Sequence of chain 1.A:
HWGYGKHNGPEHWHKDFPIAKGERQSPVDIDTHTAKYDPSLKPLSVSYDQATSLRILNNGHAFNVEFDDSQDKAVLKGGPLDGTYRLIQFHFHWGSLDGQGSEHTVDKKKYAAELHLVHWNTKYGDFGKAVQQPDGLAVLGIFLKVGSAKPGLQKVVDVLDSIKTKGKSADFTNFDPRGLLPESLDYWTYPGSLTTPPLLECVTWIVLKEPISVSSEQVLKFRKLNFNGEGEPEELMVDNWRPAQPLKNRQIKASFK

Binding-site contacts:
Ligand atom C42 contacts residue PHE130 of chain 1.A at 4.0 Å (hydrophobic).
Ligand atom O11 contacts residue VAL121 of chain 1.A at 3.9 Å.
Ligand atom C44 contacts residue THR199 of chain 1.A at 3.3 Å.
Ligand atom O11 contacts residue VAL142 of chain 1.A at 3.8 Å.
Ligand atom N10 contacts residue HIS119 of chain 1.A at 3.4 Å (h-bond).
Ligand atom C47 contacts residue HIS94 of chain 1.A at 4.0 Å.
Ligand atom S1 contacts residue HIS94 of chain 1.A at 3.9 Å.
Ligand atom C45 contacts residue LEU197 of chain 1.A at 3.9 Å (hydrophobic).
Ligand atom O11 contacts residue TRP208 of chain 1.A at 4.0 Å.
Ligand atom N10 contacts residue HIS94 of chain 1.A at 3.2 Å (h-bond).
Ligand atom O10 contacts residue ZN1 of chain 1.B at 4.0 Å.
Ligand atom C40 contacts residue PHE130 of chain 1.A at 3.9 Å (hydrophobic).
Ligand atom O10 contacts residue TRP208 of chain 1.A at 3.6 Å.
Ligand atom O10 contacts residue SER196 of chain 1.A at 4.1 Å.
Ligand atom C46 contacts residue LEU197 of chain 1.A at 3.9 Å (hydrophobic).
Ligand atom O10 contacts residue THR198 of chain 1.A at 2.9 Å (h-bond).
Ligand atom O9 contacts residue PRO201 of chain 1.A at 3.6 Å.
Ligand atom C43 contacts residue LEU197 of chain 1.A at 4.0 Å (hydrophobic).
Ligand atom C41 contacts residue LEU197 of chain 1.A at 3.7 Å (hydrophobic).
Ligand atom O10 contacts residue LEU197 of chain 1.A at 3.4 Å.
Ligand atom N10 contacts residue ZN1 of chain 1.B at 1.9 Å.
Ligand atom O11 contacts residue HIS94 of chain 1.A at 3.3 Å.
Ligand atom O11 contacts residue HIS119 of chain 1.A at 3.4 Å (h-bond).
Ligand atom C41 contacts residue PHE130 of chain 1.A at 3.9 Å (hydrophobic).
Ligand atom C45 contacts residue THR199 of chain 1.A at 3.2 Å.
Ligand atom N10 contacts residue THR198 of chain 1.A at 2.9 Å (h-bond).
Ligand atom S1 contacts residue HIS119 of chain 1.A at 3.9 Å.
Ligand atom O11 contacts residue ZN1 of chain 1.B at 3.0 Å.
Ligand atom N8 contacts residue PHE130 of chain 1.A at 3.7 Å.
Ligand atom C44 contacts residue LEU197 of chain 1.A at 3.9 Å (hydrophobic).
Ligand atom C47 contacts residue LEU197 of chain 1.A at 4.0 Å (hydrophobic).
Ligand atom C47 contacts residue VAL121 of chain 1.A at 3.8 Å (hydrophobic).
Ligand atom C46 contacts residue HIS94 of chain 1.A at 4.1 Å.
Ligand atom O9 contacts residue LEU197 of chain 1.A at 4.0 Å.
Ligand atom C48 contacts residue LEU197 of chain 1.A at 4.0 Å (hydrophobic).
Ligand atom C48 contacts residue GLN92 of chain 1.A at 3.9 Å.
Ligand atom N9 contacts residue PHE130 of chain 1.A at 3.5 Å.
Ligand atom N10 contacts residue HIS96 of chain 1.A at 3.3 Å (h-bond).
Ligand atom S1 contacts residue THR198 of chain 1.A at 3.8 Å.
Ligand atom S1 contacts residue ZN1 of chain 1.B at 3.0 Å.

The small molecule below binds the protein below.
Small molecule (SMILES): NS(=O)(=O)c1ccc(CCNC(=O)CN2CC(COC(=O)O)NN2)cc1